Sequence of chain 4.B:
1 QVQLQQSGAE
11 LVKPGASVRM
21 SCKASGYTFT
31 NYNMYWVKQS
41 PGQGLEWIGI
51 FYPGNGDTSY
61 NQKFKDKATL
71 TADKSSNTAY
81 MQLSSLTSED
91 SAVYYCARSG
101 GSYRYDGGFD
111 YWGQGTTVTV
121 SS

A protein and the small-molecule ligand that binds it are described below.
Small molecule (SMILES): CC(=O)N[C@H]1[C@H](O[C@H]2[C@H](O)[C@@H](NC(C)=O)CO[C@@H]2CO)O[C@H](CO)[C@@H](O[C@@H]2O[C@H](CO)[C@@H](O)[C@H](O[C@H]3O[C@H](CO)[C@@H](O)[C@H](O)[C@@H]3O[C@H]3O[C@H](CO)[C@@H](O)[C@H](O)[C@@H]3O[C@H]3O[C@H](CO)[C@@H](O)[C@H](O)[C@@H]3O)[C@@H]2O)[C@@H]1O

Binding-site contacts:
Ligand atom C8 contacts residue ARG140 of chain 1.A at 3.5 Å.
Ligand atom O4 contacts residue GLU294 of chain 4.A at 2.8 Å (salt-bridge).
Ligand atom O6 contacts residue LEU373 of chain 4.A at 2.9 Å (h-bond).
Ligand atom O4 contacts residue ARG283 of chain 4.A at 3.7 Å.
Ligand atom O3 contacts residue ASN249 of chain 4.A at 2.6 Å (h-bond).
Ligand atom O3 contacts residue GLY312 of chain 4.A at 3.0 Å (h-bond).
Ligand atom O5 contacts residue GLN375 of chain 4.A at 3.5 Å (h-bond).
Ligand atom O5 contacts residue GLY312 of chain 4.A at 3.6 Å.
Ligand atom O5 contacts residue GLY374 of chain 4.A at 3.1 Å.
Ligand atom C4 contacts residue GLU294 of chain 4.A at 3.6 Å.
Ligand atom C6 contacts residue ILE285 of chain 4.A at 3.4 Å (hydrophobic).
Ligand atom O3 contacts residue GLN311 of chain 4.A at 3.4 Å.
Ligand atom O6 contacts residue LYS308 of chain 4.A at 3.2 Å (salt-bridge).
Ligand atom C7 contacts residue ASN120 of chain 1.A at 3.5 Å.
Ligand atom C1 contacts residue ASN120 of chain 1.A at 1.5 Å.
Ligand atom C6 contacts residue ASP250 of chain 4.A at 3.3 Å.
Ligand atom C6 contacts residue MAN1 of chain 1.I at 3.0 Å.
Ligand atom C2 contacts residue ASN120 of chain 1.A at 2.5 Å.
Ligand atom O4 contacts residue ASP250 of chain 4.A at 3.5 Å (salt-bridge).
Ligand atom O6 contacts residue ASP250 of chain 4.A at 2.3 Å (salt-bridge).
Ligand atom O2 contacts residue ASP106 of chain 4.B at 3.2 Å (salt-bridge).
Ligand atom C8 contacts residue PHE372 of chain 4.A at 3.5 Å (hydrophobic).
Ligand atom O3 contacts residue ASP250 of chain 4.A at 3.0 Å (salt-bridge).
Ligand atom O2 contacts residue LEU296 of chain 4.A at 3.4 Å.
Ligand atom C3 contacts residue GLU294 of chain 4.A at 3.5 Å.
Ligand atom C6 contacts residue GLN375 of chain 4.A at 3.5 Å.
Ligand atom O4 contacts residue ARG247 of chain 4.A at 3.3 Å (salt-bridge).
Ligand atom O3 contacts residue ARG283 of chain 4.A at 2.6 Å (salt-bridge).
Ligand atom C3 contacts residue ASN249 of chain 4.A at 3.6 Å.
Ligand atom O6 contacts residue THR310 of chain 4.A at 3.4 Å (h-bond).
Ligand atom C8 contacts residue GLN311 of chain 4.A at 3.5 Å.
Ligand atom O2 contacts residue ASN249 of chain 4.A at 3.1 Å (h-bond).
Ligand atom O3 contacts residue GLU294 of chain 4.A at 2.7 Å (salt-bridge).
Ligand atom O5 contacts residue ASN120 of chain 1.A at 2.5 Å (h-bond).
Ligand atom C3 contacts residue GLY312 of chain 4.A at 3.3 Å.
Ligand atom O6 contacts residue ILE285 of chain 4.A at 2.9 Å (h-bond).
Ligand atom O6 contacts residue MAN1 of chain 1.I at 2.4 Å (h-bond).
Ligand atom O2 contacts residue GLY312 of chain 4.A at 3.0 Å.
Ligand atom O5 contacts residue ASP250 of chain 4.A at 3.3 Å (salt-bridge).
Ligand atom N2 contacts residue ASN120 of chain 1.A at 2.8 Å (h-bond).

Sequence of chain 4.A:
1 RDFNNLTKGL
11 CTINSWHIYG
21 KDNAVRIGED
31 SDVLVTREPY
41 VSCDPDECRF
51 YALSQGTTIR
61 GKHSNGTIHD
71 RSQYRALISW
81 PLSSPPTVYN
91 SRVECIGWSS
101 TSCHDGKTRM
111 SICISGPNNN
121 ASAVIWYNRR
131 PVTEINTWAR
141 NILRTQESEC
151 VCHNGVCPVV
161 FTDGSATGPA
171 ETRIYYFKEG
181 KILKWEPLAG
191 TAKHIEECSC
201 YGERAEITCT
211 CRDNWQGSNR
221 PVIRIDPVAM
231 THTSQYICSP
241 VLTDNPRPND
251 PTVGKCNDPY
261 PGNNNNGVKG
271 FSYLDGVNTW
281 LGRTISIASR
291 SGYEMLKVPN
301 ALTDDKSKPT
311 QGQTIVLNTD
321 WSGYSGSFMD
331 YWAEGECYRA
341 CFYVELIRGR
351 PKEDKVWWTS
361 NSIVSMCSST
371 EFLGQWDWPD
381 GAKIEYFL

Sequence of chain 1.A:
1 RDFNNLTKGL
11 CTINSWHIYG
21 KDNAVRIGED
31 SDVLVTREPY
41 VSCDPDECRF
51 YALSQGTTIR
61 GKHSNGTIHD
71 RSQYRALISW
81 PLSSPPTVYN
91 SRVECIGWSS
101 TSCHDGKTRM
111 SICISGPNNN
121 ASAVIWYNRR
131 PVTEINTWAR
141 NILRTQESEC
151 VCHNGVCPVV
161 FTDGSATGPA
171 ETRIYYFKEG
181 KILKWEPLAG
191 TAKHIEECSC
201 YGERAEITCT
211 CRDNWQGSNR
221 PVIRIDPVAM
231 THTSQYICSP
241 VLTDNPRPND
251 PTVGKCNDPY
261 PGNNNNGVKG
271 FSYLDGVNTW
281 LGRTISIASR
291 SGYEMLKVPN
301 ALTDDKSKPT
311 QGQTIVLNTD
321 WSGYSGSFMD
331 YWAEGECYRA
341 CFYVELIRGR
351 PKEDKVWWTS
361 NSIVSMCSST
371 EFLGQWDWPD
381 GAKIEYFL

Sequence of chain 4.C:
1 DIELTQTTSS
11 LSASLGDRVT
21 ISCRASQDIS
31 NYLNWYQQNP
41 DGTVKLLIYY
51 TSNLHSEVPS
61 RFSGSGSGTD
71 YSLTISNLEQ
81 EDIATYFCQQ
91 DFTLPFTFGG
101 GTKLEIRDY